A protein and the small-molecule ligand that binds it are described below.
Small molecule (SMILES): CC(=O)N[C@H]1[C@H](O[C@H]2[C@H](O)[C@@H](NC(C)=O)CO[C@@H]2CO)O[C@H](CO)[C@@H](O)[C@@H]1O

Binding-site contacts:
Ligand atom C1 contacts residue ASN95 of chain 1.G at 1.5 Å.
Ligand atom N2 contacts residue GLY534 of chain 1.G at 4.1 Å.
Ligand atom O3 contacts residue GLU94 of chain 1.G at 4.3 Å.
Ligand atom C8 contacts residue GLU94 of chain 1.G at 3.8 Å.
Ligand atom C3 contacts residue GLU94 of chain 1.G at 4.0 Å.
Ligand atom C2 contacts residue ASN95 of chain 1.G at 2.5 Å.
Ligand atom C3 contacts residue ASN95 of chain 1.G at 3.9 Å.
Ligand atom C7 contacts residue ASN95 of chain 1.G at 3.8 Å.
Ligand atom O7 contacts residue SER535 of chain 1.G at 3.4 Å (h-bond).
Ligand atom N2 contacts residue GLU94 of chain 1.G at 3.1 Å (salt-bridge).
Ligand atom C7 contacts residue GLU94 of chain 1.G at 3.8 Å.
Ligand atom O7 contacts residue ASN95 of chain 1.G at 4.2 Å.
Ligand atom N2 contacts residue ASN95 of chain 1.G at 2.9 Å (h-bond).
Ligand atom C8 contacts residue SER535 of chain 1.G at 3.5 Å.
Ligand atom C2 contacts residue GLU94 of chain 1.G at 4.0 Å.
Ligand atom C8 contacts residue GLY531 of chain 1.G at 4.3 Å.
Ligand atom C2 contacts residue GLY534 of chain 1.G at 4.3 Å.
Ligand atom C8 contacts residue GLY534 of chain 1.G at 4.0 Å.
Ligand atom C4 contacts residue ASN95 of chain 1.G at 4.3 Å.
Ligand atom C7 contacts residue GLY534 of chain 1.G at 3.6 Å.
Ligand atom C5 contacts residue ASN95 of chain 1.G at 3.7 Å.
Ligand atom O7 contacts residue GLY534 of chain 1.G at 3.4 Å (h-bond).
Ligand atom O5 contacts residue ASN95 of chain 1.G at 2.4 Å (h-bond).
Ligand atom C1 contacts residue GLU94 of chain 1.G at 4.3 Å.
Ligand atom C7 contacts residue SER535 of chain 1.G at 3.9 Å.

Sequence of chain 1.G:
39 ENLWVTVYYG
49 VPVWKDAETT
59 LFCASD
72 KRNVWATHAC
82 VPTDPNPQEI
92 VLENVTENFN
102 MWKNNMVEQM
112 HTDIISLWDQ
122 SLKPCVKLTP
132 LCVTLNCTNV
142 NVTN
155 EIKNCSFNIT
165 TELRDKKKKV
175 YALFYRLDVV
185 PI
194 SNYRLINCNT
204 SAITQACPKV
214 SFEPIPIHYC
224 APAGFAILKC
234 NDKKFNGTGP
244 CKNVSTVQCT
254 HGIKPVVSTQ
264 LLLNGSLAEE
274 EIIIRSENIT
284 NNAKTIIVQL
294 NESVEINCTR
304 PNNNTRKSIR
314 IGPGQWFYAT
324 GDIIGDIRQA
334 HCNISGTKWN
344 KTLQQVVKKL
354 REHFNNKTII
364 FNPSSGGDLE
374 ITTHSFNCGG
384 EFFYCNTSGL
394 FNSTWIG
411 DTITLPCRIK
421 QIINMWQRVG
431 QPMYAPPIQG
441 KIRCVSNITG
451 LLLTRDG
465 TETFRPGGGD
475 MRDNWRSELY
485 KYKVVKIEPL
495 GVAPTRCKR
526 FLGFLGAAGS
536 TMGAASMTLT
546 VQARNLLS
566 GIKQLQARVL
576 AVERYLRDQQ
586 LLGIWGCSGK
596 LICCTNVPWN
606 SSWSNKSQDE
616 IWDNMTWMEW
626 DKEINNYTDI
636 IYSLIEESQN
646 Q